Binding-site contacts:
Ligand atom C2 contacts residue NAG1 of chain 1.R at 3.1 Å.
Ligand atom C4 contacts residue NAG1 of chain 1.R at 4.1 Å.
Ligand atom O5 contacts residue NAG1 of chain 1.R at 2.1 Å (h-bond).
Ligand atom C5 contacts residue NAG1 of chain 1.R at 3.5 Å.
Ligand atom C1 contacts residue NAG1 of chain 1.R at 2.0 Å.
Ligand atom C3 contacts residue NAG1 of chain 1.R at 3.8 Å.
Ligand atom C6 contacts residue NAG1 of chain 1.R at 4.4 Å.
Ligand atom O3 contacts residue NAG1 of chain 1.R at 3.6 Å (h-bond).
Ligand atom O2 contacts residue NAG1 of chain 1.R at 4.3 Å.

A protein and the small-molecule ligand that binds it are described below.
Small molecule (SMILES): C[C@@H]1O[C@@H](O)[C@@H](O)[C@H](O)[C@@H]1O